The protein below binds the small molecule below.
Small molecule (SMILES): CC(=O)N[C@H]1[C@H](O[C@H]2[C@H](O)[C@@H](NC(C)=O)CO[C@@H]2CO)O[C@H](CO)[C@@H](O[C@@H]2O[C@H](CO[C@H]3O[C@H](CO)[C@@H](O)[C@H](O)[C@@H]3O)[C@@H](O)[C@H](O)[C@@H]2O)[C@@H]1O

Sequence of chain 3.D:
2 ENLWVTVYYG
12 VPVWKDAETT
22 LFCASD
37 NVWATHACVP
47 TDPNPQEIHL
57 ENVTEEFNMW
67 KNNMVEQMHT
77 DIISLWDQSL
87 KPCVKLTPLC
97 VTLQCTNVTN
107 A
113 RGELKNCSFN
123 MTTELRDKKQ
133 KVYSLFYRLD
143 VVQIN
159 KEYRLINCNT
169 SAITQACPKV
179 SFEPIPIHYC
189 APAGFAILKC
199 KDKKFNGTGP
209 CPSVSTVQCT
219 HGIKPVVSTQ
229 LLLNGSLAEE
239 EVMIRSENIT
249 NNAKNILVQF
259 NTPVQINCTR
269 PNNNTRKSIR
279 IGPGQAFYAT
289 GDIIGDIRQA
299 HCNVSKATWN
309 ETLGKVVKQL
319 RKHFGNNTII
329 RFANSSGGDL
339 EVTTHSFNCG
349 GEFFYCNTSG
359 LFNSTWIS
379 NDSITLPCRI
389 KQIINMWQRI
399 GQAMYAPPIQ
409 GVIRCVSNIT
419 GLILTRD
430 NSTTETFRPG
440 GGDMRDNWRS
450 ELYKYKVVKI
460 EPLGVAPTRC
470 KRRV

Binding-site contacts:
Ligand atom C1 contacts residue ASN232 of chain 3.D at 1.4 Å.
Ligand atom C6 contacts residue GLU181 of chain 3.D at 4.2 Å.
Ligand atom O5 contacts residue NAG1 of chain 3.S at 3.5 Å (h-bond).
Ligand atom C8 contacts residue VAL224 of chain 3.D at 3.9 Å (hydrophobic).
Ligand atom O7 contacts residue PRO182 of chain 3.D at 3.6 Å.
Ligand atom O6 contacts residue GLY348 of chain 3.D at 3.5 Å.
Ligand atom C6 contacts residue GLY348 of chain 3.D at 4.2 Å.
Ligand atom O5 contacts residue VAL414 of chain 3.D at 4.2 Å.
Ligand atom O7 contacts residue VAL224 of chain 3.D at 4.1 Å.
Ligand atom C7 contacts residue VAL224 of chain 3.D at 4.2 Å (hydrophobic).
Ligand atom O3 contacts residue CYS413 of chain 3.D at 4.1 Å.
Ligand atom C5 contacts residue GLU181 of chain 3.D at 3.5 Å.
Ligand atom C6 contacts residue NAG1 of chain 3.S at 4.2 Å.
Ligand atom C5 contacts residue ASN232 of chain 3.D at 3.7 Å.
Ligand atom C1 contacts residue VAL414 of chain 3.D at 4.1 Å (hydrophobic).
Ligand atom C8 contacts residue SER415 of chain 3.D at 3.9 Å.
Ligand atom C4 contacts residue ASN232 of chain 3.D at 4.2 Å.
Ligand atom C7 contacts residue ASN232 of chain 3.D at 3.5 Å.
Ligand atom C3 contacts residue ASN232 of chain 3.D at 3.8 Å.
Ligand atom C8 contacts residue LEU231 of chain 3.D at 4.0 Å (hydrophobic).
Ligand atom C7 contacts residue ASN346 of chain 3.D at 4.0 Å.
Ligand atom C3 contacts residue SER415 of chain 3.D at 3.7 Å.
Ligand atom O5 contacts residue ASN232 of chain 3.D at 2.4 Å (h-bond).
Ligand atom O6 contacts residue NAG1 of chain 3.S at 3.8 Å.
Ligand atom C4 contacts residue VAL414 of chain 3.D at 3.9 Å (hydrophobic).
Ligand atom N2 contacts residue ASN232 of chain 3.D at 2.9 Å (h-bond).
Ligand atom O4 contacts residue VAL414 of chain 3.D at 3.9 Å.
Ligand atom C5 contacts residue NAG1 of chain 3.S at 4.2 Å.
Ligand atom C1 contacts residue SER415 of chain 3.D at 3.6 Å.
Ligand atom C5 contacts residue VAL414 of chain 3.D at 3.5 Å (hydrophobic).
Ligand atom C2 contacts residue ASN232 of chain 3.D at 2.4 Å.
Ligand atom C3 contacts residue VAL414 of chain 3.D at 3.8 Å (hydrophobic).
Ligand atom C7 contacts residue SER415 of chain 3.D at 3.8 Å.
Ligand atom N2 contacts residue SER415 of chain 3.D at 2.8 Å (h-bond).
Ligand atom C8 contacts residue PHE345 of chain 3.D at 4.2 Å (hydrophobic).
Ligand atom O7 contacts residue ASN232 of chain 3.D at 3.8 Å.
Ligand atom C2 contacts residue SER415 of chain 3.D at 3.5 Å.
Ligand atom C8 contacts residue ASN346 of chain 3.D at 3.2 Å.
Ligand atom O6 contacts residue CYS413 of chain 3.D at 4.1 Å.
Ligand atom C1 contacts residue NAG1 of chain 3.S at 4.1 Å.